Binding-site contacts:
Ligand atom C5 contacts residue GLY848 of chain 1.A at 4.3 Å.
Ligand atom O6 contacts residue GLY848 of chain 1.A at 3.1 Å (h-bond).
Ligand atom C1 contacts residue GLY848 of chain 1.A at 4.0 Å.
Ligand atom C5 contacts residue ASN872 of chain 1.A at 3.7 Å.
Ligand atom C4 contacts residue ASN872 of chain 1.A at 4.3 Å.
Ligand atom N2 contacts residue ASN872 of chain 1.A at 2.9 Å (h-bond).
Ligand atom O5 contacts residue ASN872 of chain 1.A at 2.4 Å (h-bond).
Ligand atom O6 contacts residue ASP824 of chain 1.A at 3.4 Å (salt-bridge).
Ligand atom C7 contacts residue ASN872 of chain 1.A at 3.4 Å.
Ligand atom O5 contacts residue GLY848 of chain 1.A at 3.3 Å.
Ligand atom C3 contacts residue ASN872 of chain 1.A at 3.8 Å.
Ligand atom C8 contacts residue ASN872 of chain 1.A at 4.5 Å.
Ligand atom O5 contacts residue ASP824 of chain 1.A at 4.4 Å.
Ligand atom O7 contacts residue ASN872 of chain 1.A at 3.5 Å (h-bond).
Ligand atom C2 contacts residue ASN872 of chain 1.A at 2.5 Å.
Ligand atom C1 contacts residue ASN872 of chain 1.A at 1.5 Å.
Ligand atom C6 contacts residue GLY848 of chain 1.A at 3.5 Å.

Sequence of chain 1.A:
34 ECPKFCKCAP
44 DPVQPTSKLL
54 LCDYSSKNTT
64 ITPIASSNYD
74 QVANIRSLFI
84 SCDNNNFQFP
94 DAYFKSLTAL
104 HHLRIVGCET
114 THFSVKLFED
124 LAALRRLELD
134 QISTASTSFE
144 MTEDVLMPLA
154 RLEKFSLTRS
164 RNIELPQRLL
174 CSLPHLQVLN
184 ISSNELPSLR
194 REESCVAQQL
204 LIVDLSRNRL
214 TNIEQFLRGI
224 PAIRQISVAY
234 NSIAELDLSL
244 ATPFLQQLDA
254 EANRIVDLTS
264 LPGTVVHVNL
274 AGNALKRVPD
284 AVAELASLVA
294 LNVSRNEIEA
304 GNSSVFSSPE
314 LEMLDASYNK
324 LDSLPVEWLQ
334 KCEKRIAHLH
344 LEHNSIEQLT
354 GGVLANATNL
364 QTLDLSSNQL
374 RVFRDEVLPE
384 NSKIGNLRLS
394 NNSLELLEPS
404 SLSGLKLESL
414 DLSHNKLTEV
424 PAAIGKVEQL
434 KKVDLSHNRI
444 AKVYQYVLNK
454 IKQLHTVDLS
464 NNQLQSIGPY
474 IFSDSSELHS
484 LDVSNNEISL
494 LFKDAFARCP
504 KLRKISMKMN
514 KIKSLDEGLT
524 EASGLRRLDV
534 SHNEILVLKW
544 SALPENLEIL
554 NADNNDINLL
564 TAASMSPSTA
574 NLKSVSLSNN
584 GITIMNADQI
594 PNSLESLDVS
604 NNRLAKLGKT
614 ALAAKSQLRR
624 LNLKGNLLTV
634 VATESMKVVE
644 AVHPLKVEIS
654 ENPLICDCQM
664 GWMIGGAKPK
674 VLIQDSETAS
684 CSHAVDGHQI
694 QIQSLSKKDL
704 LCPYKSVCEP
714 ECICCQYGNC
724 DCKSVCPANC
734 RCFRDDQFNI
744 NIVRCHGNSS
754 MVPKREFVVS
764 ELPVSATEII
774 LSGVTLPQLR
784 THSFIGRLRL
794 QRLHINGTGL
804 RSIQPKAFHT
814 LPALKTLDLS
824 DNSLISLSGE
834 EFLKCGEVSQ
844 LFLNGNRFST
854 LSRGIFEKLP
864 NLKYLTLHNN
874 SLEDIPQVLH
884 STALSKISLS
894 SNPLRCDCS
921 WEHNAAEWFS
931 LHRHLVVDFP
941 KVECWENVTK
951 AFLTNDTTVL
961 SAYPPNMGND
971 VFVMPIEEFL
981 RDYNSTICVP

This protein binds this small molecule.
Small molecule (SMILES): CC(=O)N[C@H]1[C@H](O[C@H]2[C@H](O)[C@@H](NC(C)=O)CO[C@@H]2CO)O[C@H](CO)[C@@H](O)[C@@H]1O